Sequence of chain 1.W:
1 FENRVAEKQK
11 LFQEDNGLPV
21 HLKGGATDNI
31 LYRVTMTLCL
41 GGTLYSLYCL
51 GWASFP

A small-molecule ligand and the protein it binds are described below.
Small molecule (SMILES): C[C@H](CCC(=O)O)[C@H]1CC[C@H]2[C@@H]3[C@H](O)C[C@@H]4C[C@H](O)CC[C@]4(C)[C@H]3C[C@H](O)[C@]12C

Binding-site contacts:
Ligand atom C10 contacts residue PHE164 of chain 1.P at 4.4 Å (hydrophobic).
Ligand atom O25 contacts residue ARG156 of chain 1.P at 2.9 Å (salt-bridge).
Ligand atom C6 contacts residue LEU160 of chain 1.P at 4.5 Å (hydrophobic).
Ligand atom O26 contacts residue ARG156 of chain 1.P at 2.7 Å (salt-bridge).
Ligand atom C23 contacts residue ARG156 of chain 1.P at 3.8 Å.
Ligand atom C5 contacts residue PHE164 of chain 1.P at 3.7 Å (hydrophobic).
Ligand atom C16 contacts residue LEU160 of chain 1.P at 4.3 Å (hydrophobic).
Ligand atom C15 contacts residue LEU160 of chain 1.P at 4.1 Å (hydrophobic).
Ligand atom C18 contacts residue LEU223 of chain 1.P at 3.5 Å (hydrophobic).
Ligand atom C24 contacts residue PHE1 of chain 1.W at 4.0 Å (hydrophobic).
Ligand atom C15 contacts residue LYS157 of chain 1.P at 4.5 Å.
Ligand atom C1 contacts residue PHE164 of chain 1.P at 4.5 Å (hydrophobic).
Ligand atom C18 contacts residue LEU160 of chain 1.P at 4.3 Å (hydrophobic).
Ligand atom C23 contacts residue LEU160 of chain 1.P at 4.1 Å (hydrophobic).
Ligand atom C6 contacts residue GLN161 of chain 1.P at 4.0 Å.
Ligand atom C19 contacts residue PHE219 of chain 1.P at 3.6 Å (hydrophobic).
Ligand atom C24 contacts residue ARG156 of chain 1.P at 3.0 Å.
Ligand atom C6 contacts residue PHE164 of chain 1.P at 3.9 Å (hydrophobic).
Ligand atom C19 contacts residue PHE164 of chain 1.P at 3.5 Å (hydrophobic).
Ligand atom C3 contacts residue PHE164 of chain 1.P at 4.5 Å (hydrophobic).
Ligand atom O25 contacts residue PHE1 of chain 1.W at 2.9 Å (h-bond).
Ligand atom C7 contacts residue GLN161 of chain 1.P at 4.2 Å.

Sequence of chain 1.P:
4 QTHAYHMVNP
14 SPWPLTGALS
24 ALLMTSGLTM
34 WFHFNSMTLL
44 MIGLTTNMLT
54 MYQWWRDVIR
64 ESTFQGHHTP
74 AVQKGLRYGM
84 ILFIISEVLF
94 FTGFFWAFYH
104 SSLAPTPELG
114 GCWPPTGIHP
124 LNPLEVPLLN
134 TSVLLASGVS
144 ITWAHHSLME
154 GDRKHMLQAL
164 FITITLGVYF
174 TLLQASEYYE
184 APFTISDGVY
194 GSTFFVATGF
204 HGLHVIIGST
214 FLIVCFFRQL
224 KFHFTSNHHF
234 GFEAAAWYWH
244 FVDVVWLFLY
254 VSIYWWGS